The small molecule below binds the protein below.
Small molecule (SMILES): CC(=O)N[C@@H]1[C@@H](O)[C@H](O)[C@@H](CO)O[C@H]1O

Binding-site contacts:
Ligand atom O7 contacts residue ASN442 of chain 2.B at 3.2 Å (h-bond).
Ligand atom O5 contacts residue ASN442 of chain 2.B at 2.3 Å (h-bond).
Ligand atom O5 contacts residue PHE433 of chain 2.B at 3.5 Å.
Ligand atom C1 contacts residue PHE433 of chain 2.B at 4.0 Å (hydrophobic).
Ligand atom O6 contacts residue ASN442 of chain 2.B at 4.5 Å.
Ligand atom C8 contacts residue ASN442 of chain 2.B at 4.4 Å.
Ligand atom C7 contacts residue ASN442 of chain 2.B at 3.3 Å.
Ligand atom C4 contacts residue ASN442 of chain 2.B at 4.2 Å.
Ligand atom C5 contacts residue PHE433 of chain 2.B at 3.2 Å (hydrophobic).
Ligand atom O4 contacts residue PHE433 of chain 2.B at 4.4 Å.
Ligand atom O6 contacts residue GLY446 of chain 2.B at 3.4 Å (h-bond).
Ligand atom C6 contacts residue PRO427 of chain 2.B at 3.6 Å (hydrophobic).
Ligand atom C2 contacts residue ASN442 of chain 2.B at 2.5 Å.
Ligand atom N2 contacts residue ASN442 of chain 2.B at 3.0 Å (h-bond).
Ligand atom C3 contacts residue ASN442 of chain 2.B at 3.8 Å.
Ligand atom C5 contacts residue ASN442 of chain 2.B at 3.7 Å.
Ligand atom C1 contacts residue ASN442 of chain 2.B at 1.4 Å.
Ligand atom C6 contacts residue PHE433 of chain 2.B at 3.5 Å (hydrophobic).
Ligand atom O6 contacts residue PRO427 of chain 2.B at 3.5 Å.

Sequence of chain 2.B:
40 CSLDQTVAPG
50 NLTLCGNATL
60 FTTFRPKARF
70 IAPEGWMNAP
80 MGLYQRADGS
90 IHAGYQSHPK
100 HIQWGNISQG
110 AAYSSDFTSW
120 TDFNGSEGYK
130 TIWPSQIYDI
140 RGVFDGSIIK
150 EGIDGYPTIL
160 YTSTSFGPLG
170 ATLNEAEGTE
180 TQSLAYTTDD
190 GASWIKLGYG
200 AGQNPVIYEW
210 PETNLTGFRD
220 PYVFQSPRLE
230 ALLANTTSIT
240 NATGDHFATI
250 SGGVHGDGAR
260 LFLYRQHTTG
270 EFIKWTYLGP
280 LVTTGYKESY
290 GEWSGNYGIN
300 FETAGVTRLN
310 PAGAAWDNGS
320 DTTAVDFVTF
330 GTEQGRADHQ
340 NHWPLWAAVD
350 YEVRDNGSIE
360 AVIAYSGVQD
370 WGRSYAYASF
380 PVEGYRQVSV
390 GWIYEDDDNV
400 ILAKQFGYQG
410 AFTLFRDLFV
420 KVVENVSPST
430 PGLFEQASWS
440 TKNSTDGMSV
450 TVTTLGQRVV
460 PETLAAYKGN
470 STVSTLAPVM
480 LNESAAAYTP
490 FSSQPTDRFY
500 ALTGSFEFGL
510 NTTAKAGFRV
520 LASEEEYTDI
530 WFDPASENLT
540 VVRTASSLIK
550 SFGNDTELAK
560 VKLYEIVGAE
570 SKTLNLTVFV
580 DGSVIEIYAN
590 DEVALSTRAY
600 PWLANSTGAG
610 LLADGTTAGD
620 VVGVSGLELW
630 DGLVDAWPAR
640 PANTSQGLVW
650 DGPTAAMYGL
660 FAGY